Sequence of chain 1.B:
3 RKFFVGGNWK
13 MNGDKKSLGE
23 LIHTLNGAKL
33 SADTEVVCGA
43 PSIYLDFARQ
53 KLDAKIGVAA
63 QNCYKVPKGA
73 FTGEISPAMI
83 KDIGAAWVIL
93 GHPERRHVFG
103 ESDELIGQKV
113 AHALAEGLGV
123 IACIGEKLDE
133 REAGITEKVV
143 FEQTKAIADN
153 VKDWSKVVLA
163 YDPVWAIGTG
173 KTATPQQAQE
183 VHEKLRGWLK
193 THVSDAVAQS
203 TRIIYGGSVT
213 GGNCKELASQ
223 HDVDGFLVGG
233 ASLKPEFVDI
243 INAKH

A protein and the small-molecule ligand that binds it are described below.
Small molecule (SMILES): O=C(COP(=O)(O)O)NO

Binding-site contacts:
Ligand atom C1 contacts residue ASP164 of chain 1.B at 3.7 Å.
Ligand atom O3P contacts residue VAL230 of chain 1.B at 3.9 Å.
Ligand atom O3P contacts residue GLY231 of chain 1.B at 2.8 Å (h-bond).
Ligand atom O2P contacts residue ILE169 of chain 1.B at 3.6 Å.
Ligand atom C2 contacts residue LYS12 of chain 1.B at 4.1 Å.
Ligand atom N2 contacts residue HIS94 of chain 1.B at 3.6 Å (h-bond).
Ligand atom O1 contacts residue ASN10 of chain 1.B at 4.1 Å.
Ligand atom O3P contacts residue GLY232 of chain 1.B at 3.9 Å.
Ligand atom O1P contacts residue GLY231 of chain 1.B at 3.6 Å.
Ligand atom O1 contacts residue ASP164 of chain 1.B at 4.2 Å.
Ligand atom P contacts residue GLY170 of chain 1.B at 3.7 Å.
Ligand atom C1 contacts residue LYS12 of chain 1.B at 3.7 Å.
Ligand atom P contacts residue GLY231 of chain 1.B at 3.7 Å.
Ligand atom N2 contacts residue LEU229 of chain 1.B at 3.7 Å.
Ligand atom O2P contacts residue GLY209 of chain 1.B at 3.6 Å.
Ligand atom O1 contacts residue ILE169 of chain 1.B at 3.9 Å.
Ligand atom C2 contacts residue GLY209 of chain 1.B at 3.7 Å.
Ligand atom O4P contacts residue GLY170 of chain 1.B at 3.9 Å.
Ligand atom O4P contacts residue GLY231 of chain 1.B at 3.6 Å.
Ligand atom O1P contacts residue ILE169 of chain 1.B at 3.7 Å.
Ligand atom O2 contacts residue HIS94 of chain 1.B at 2.9 Å (h-bond).
Ligand atom P contacts residue SER210 of chain 1.B at 3.7 Å.
Ligand atom O2P contacts residue GLY170 of chain 1.B at 2.7 Å (h-bond).
Ligand atom O1P contacts residue GLY170 of chain 1.B at 4.2 Å.
Ligand atom O2P contacts residue SER210 of chain 1.B at 2.7 Å (h-bond).
Ligand atom O1P contacts residue LYS12 of chain 1.B at 3.4 Å (salt-bridge).
Ligand atom O2 contacts residue ASP164 of chain 1.B at 2.5 Å (salt-bridge).
Ligand atom O2 contacts residue LEU229 of chain 1.B at 2.8 Å.
Ligand atom O1 contacts residue LYS12 of chain 1.B at 2.7 Å (salt-bridge).
Ligand atom C1 contacts residue HIS94 of chain 1.B at 3.4 Å.
Ligand atom C2 contacts residue ILE169 of chain 1.B at 3.8 Å (hydrophobic).
Ligand atom O3P contacts residue SER210 of chain 1.B at 3.5 Å (h-bond).
Ligand atom O4P contacts residue GLY232 of chain 1.B at 3.0 Å (h-bond).
Ligand atom O3P contacts residue VAL211 of chain 1.B at 4.0 Å.
Ligand atom P contacts residue GLY232 of chain 1.B at 4.0 Å.
Ligand atom C2 contacts residue GLY231 of chain 1.B at 4.2 Å.
Ligand atom C1 contacts residue ILE169 of chain 1.B at 4.1 Å (hydrophobic).
Ligand atom O1 contacts residue HIS94 of chain 1.B at 2.6 Å (h-bond).
Ligand atom O2P contacts residue ALA168 of chain 1.B at 3.5 Å (h-bond).
Ligand atom N2 contacts residue ASP164 of chain 1.B at 2.9 Å (salt-bridge).